Binding-site contacts:
Ligand atom OD2 contacts residue ARG41 of chain 1.A at 3.5 Å.
Ligand atom O contacts residue GLY51 of chain 1.A at 3.3 Å (h-bond).
Ligand atom N contacts residue TYR85 of chain 1.A at 3.7 Å.
Ligand atom OE1 contacts residue ARG120 of chain 1.A at 2.7 Å (salt-bridge).
Ligand atom OD2 contacts residue LEU48 of chain 1.A at 3.5 Å.
Ligand atom CA contacts residue GLY51 of chain 1.A at 3.0 Å.
Ligand atom N contacts residue ASN81 of chain 1.A at 3.4 Å (h-bond).
Ligand atom C contacts residue TYR85 of chain 1.A at 3.5 Å (hydrophobic).
Ligand atom O contacts residue GLY51 of chain 1.A at 3.3 Å.
Ligand atom OD2 contacts residue SER43 of chain 1.A at 2.6 Å (h-bond).
Ligand atom CB contacts residue ARG120 of chain 1.A at 3.7 Å.
Ligand atom CZ contacts residue ASP105 of chain 1.A at 3.5 Å.
Ligand atom O contacts residue HIS87 of chain 1.A at 2.9 Å (h-bond).
Ligand atom OD1 contacts residue ARG41 of chain 1.A at 3.3 Å.
Ligand atom CA contacts residue TYR52 of chain 1.A at 3.7 Å (hydrophobic).
Ligand atom CG contacts residue ARG41 of chain 1.A at 3.6 Å.
Ligand atom C contacts residue TYR85 of chain 1.A at 3.4 Å (hydrophobic).
Ligand atom NH2 contacts residue GLU114 of chain 1.A at 2.7 Å (salt-bridge).
Ligand atom CA contacts residue TYR85 of chain 1.A at 3.5 Å (hydrophobic).
Ligand atom O contacts residue ASN81 of chain 1.A at 2.9 Å (h-bond).
Ligand atom CG contacts residue SER43 of chain 1.A at 3.5 Å.
Ligand atom CD contacts residue ARG120 of chain 1.A at 3.3 Å.
Ligand atom CD contacts residue TRP107 of chain 1.A at 3.6 Å (hydrophobic).
Ligand atom O contacts residue ARG41 of chain 1.A at 3.0 Å (salt-bridge).
Ligand atom NH2 contacts residue ASP105 of chain 1.A at 3.0 Å (salt-bridge).
Ligand atom CB contacts residue TRP107 of chain 1.A at 3.7 Å (hydrophobic).
Ligand atom O contacts residue TYR85 of chain 1.A at 3.5 Å.
Ligand atom N contacts residue TYR85 of chain 1.A at 3.4 Å.
Ligand atom NH1 contacts residue GLU114 of chain 1.A at 3.2 Å (salt-bridge).
Ligand atom CA contacts residue LEU76 of chain 1.A at 3.7 Å (hydrophobic).
Ligand atom NE contacts residue PHE109 of chain 1.A at 3.7 Å.
Ligand atom NH2 contacts residue PHE109 of chain 1.A at 3.5 Å.
Ligand atom CZ contacts residue GLU114 of chain 1.A at 3.4 Å.
Ligand atom O contacts residue TYR85 of chain 1.A at 3.7 Å.
Ligand atom O contacts residue TYR85 of chain 1.A at 2.6 Å (h-bond).
Ligand atom N contacts residue TYR52 of chain 1.A at 3.6 Å.
Ligand atom NE contacts residue ASP105 of chain 1.A at 3.1 Å (salt-bridge).
Ligand atom CA contacts residue TYR85 of chain 1.A at 3.7 Å (hydrophobic).
Ligand atom C contacts residue GLY51 of chain 1.A at 3.5 Å.
Ligand atom N contacts residue GLY51 of chain 1.A at 2.9 Å (h-bond).

A small-molecule ligand and the protein it binds are described below.
Small molecule (SMILES): C[C@H](NC(=O)CNC(=O)[C@@H](N)CCCN=C(N)N)C(=O)NCC(=O)N[C@@H](CC(=O)O)C(=O)NCC(=O)N[C@@H](CCC(N)=O)C(=O)N[C@H](C=O)CCC(=O)O

Sequence of chain 1.A:
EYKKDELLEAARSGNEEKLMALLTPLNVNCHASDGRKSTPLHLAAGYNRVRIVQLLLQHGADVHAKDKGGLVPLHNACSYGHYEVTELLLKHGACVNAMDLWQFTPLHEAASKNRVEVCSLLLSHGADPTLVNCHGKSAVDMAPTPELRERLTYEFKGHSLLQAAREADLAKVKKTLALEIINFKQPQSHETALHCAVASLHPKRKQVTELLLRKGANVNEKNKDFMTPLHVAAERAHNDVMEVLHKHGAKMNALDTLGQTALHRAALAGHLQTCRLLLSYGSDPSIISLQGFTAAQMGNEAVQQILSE